A small-molecule ligand and the protein it binds are described below.
Small molecule (SMILES): CC1=C(CCC(=O)O)C2=N3->[Co+]45n6c(c(C)c(CCC(=O)O)c6=C2)=CC2=N->4[C@@](C)(C(C)=C2C)[C@]2(C)C(C)=C(C)C(=N->52)C=C13

Binding-site contacts:
Ligand atom C3D contacts residue J1R1 of chain 1.B at 0.3 Å.
Ligand atom CAA contacts residue J1R1 of chain 1.B at 0.5 Å.
Ligand atom C3A contacts residue J1R1 of chain 1.B at 0.1 Å.
Ligand atom C1C contacts residue J1R1 of chain 1.B at 0.0 Å.
Ligand atom NC contacts residue J1R1 of chain 1.B at 0.1 Å (h-bond).
Ligand atom C4B contacts residue J1R1 of chain 1.B at 0.0 Å.
Ligand atom CMB contacts residue J1R1 of chain 1.B at 0.1 Å.
Ligand atom O2B contacts residue J1R1 of chain 1.B at 0.1 Å (h-bond).
Ligand atom C2B contacts residue J1R1 of chain 1.B at 0.1 Å.
Ligand atom C5A contacts residue J1R1 of chain 1.B at 0.5 Å.
Ligand atom C5D contacts residue J1R1 of chain 1.B at 0.0 Å.
Ligand atom C2A contacts residue J1R1 of chain 1.B at 0.3 Å.
Ligand atom C4A contacts residue J1R1 of chain 1.B at 0.0 Å.
Ligand atom CBB contacts residue J1R1 of chain 1.B at 0.0 Å.
Ligand atom CAC contacts residue J1R1 of chain 1.B at 0.0 Å.
Ligand atom ND contacts residue J1R1 of chain 1.B at 0.1 Å (h-bond).
Ligand atom CGD contacts residue J1R1 of chain 1.B at 0.0 Å.
Ligand atom NB contacts residue J1R1 of chain 1.B at 0.0 Å (h-bond).
Ligand atom C1B contacts residue J1R1 of chain 1.B at 0.1 Å.
Ligand atom O1C contacts residue J1R1 of chain 1.B at 0.0 Å (h-bond).
Ligand atom C6A contacts residue J1R1 of chain 1.B at 0.1 Å.
Ligand atom CO contacts residue J1R1 of chain 1.B at 0.0 Å.
Ligand atom O2C contacts residue J1R1 of chain 1.B at 0.0 Å (h-bond).
Ligand atom CAB contacts residue J1R1 of chain 1.B at 0.0 Å.
Ligand atom O1B contacts residue J1R1 of chain 1.B at 0.1 Å (h-bond).
Ligand atom C2C contacts residue J1R1 of chain 1.B at 0.0 Å.
Ligand atom CHC contacts residue J1R1 of chain 1.B at 0.2 Å.
Ligand atom CGB contacts residue J1R1 of chain 1.B at 0.1 Å.
Ligand atom C1D contacts residue J1R1 of chain 1.B at 0.0 Å.
Ligand atom CHA contacts residue J1R1 of chain 1.B at 0.2 Å.
Ligand atom C3B contacts residue J1R1 of chain 1.B at 0.0 Å.
Ligand atom C4C contacts residue J1R1 of chain 1.B at 0.1 Å.
Ligand atom CBD contacts residue J1R1 of chain 1.B at 0.1 Å.
Ligand atom NA contacts residue J1R1 of chain 1.B at 0.1 Å (h-bond).
Ligand atom CHB contacts residue J1R1 of chain 1.B at 0.1 Å.
Ligand atom C6D contacts residue J1R1 of chain 1.B at 0.5 Å.
Ligand atom CAD contacts residue J1R1 of chain 1.B at 0.6 Å.
Ligand atom CMC contacts residue J1R1 of chain 1.B at 0.1 Å.
Ligand atom C3C contacts residue J1R1 of chain 1.B at 0.1 Å.
Ligand atom C2D contacts residue J1R1 of chain 1.B at 0.1 Å.

Sequence of chain 1.A:
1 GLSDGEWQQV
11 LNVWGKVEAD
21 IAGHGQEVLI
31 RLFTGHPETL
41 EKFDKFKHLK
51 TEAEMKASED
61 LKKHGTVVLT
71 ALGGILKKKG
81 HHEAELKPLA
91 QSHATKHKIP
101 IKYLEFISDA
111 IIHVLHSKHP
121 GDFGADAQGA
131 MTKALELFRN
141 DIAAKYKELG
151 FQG